Sequence of chain 1.B:
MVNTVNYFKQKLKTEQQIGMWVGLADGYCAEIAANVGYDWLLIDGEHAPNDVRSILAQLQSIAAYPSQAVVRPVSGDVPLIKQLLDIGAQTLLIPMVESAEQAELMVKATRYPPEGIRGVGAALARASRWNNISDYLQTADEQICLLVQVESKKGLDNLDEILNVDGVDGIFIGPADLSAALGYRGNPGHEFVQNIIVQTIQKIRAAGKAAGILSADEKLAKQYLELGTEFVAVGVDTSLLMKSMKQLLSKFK

Sequence of chain 1.A:
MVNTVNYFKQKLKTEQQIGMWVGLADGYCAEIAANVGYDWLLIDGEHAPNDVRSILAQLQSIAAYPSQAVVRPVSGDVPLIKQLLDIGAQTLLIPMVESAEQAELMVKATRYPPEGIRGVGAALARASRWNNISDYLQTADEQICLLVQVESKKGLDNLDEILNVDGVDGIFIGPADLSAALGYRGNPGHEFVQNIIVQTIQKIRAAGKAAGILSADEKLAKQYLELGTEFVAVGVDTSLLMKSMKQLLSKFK

Binding-site contacts:
Ligand atom C2 contacts residue GLY121 of chain 1.B at 3.6 Å.
Ligand atom C2 contacts residue ALA122 of chain 1.B at 4.4 Å (hydrophobic).
Ligand atom C1 contacts residue GLY121 of chain 1.B at 3.6 Å.
Ligand atom C3 contacts residue LEU214 of chain 1.A at 3.9 Å (hydrophobic).
Ligand atom O4 contacts residue ARG72 of chain 1.A at 2.7 Å (salt-bridge).
Ligand atom O4 contacts residue PYR1 of chain 1.D at 3.6 Å.
Ligand atom O4 contacts residue GLY121 of chain 1.B at 4.2 Å.
Ligand atom C4 contacts residue LEU124 of chain 1.B at 4.4 Å (hydrophobic).
Ligand atom O2 contacts residue ALA122 of chain 1.B at 3.8 Å.
Ligand atom O1 contacts residue ALA123 of chain 1.B at 3.1 Å (h-bond).
Ligand atom C1 contacts residue ALA123 of chain 1.B at 3.4 Å (hydrophobic).
Ligand atom O4 contacts residue HIS47 of chain 1.A at 3.7 Å.
Ligand atom O4 contacts residue CO1 of chain 1.E at 4.4 Å.
Ligand atom C4 contacts residue GLY121 of chain 1.B at 4.1 Å.
Ligand atom O4 contacts residue TRP21 of chain 1.A at 4.4 Å.
Ligand atom O4 contacts residue ASP44 of chain 1.A at 4.4 Å.
Ligand atom C3 contacts residue VAL120 of chain 1.B at 4.4 Å (hydrophobic).
Ligand atom C4 contacts residue PYR1 of chain 1.D at 4.1 Å.
Ligand atom C4 contacts residue TRP21 of chain 1.A at 4.3 Å (hydrophobic).
Ligand atom C2 contacts residue ALA176 of chain 1.A at 3.7 Å (hydrophobic).
Ligand atom O2 contacts residue ALA123 of chain 1.B at 3.1 Å.
Ligand atom C3 contacts residue PYR1 of chain 1.D at 3.8 Å.
Ligand atom C4 contacts residue VAL120 of chain 1.B at 4.4 Å (hydrophobic).
Ligand atom O1 contacts residue GLY121 of chain 1.B at 4.1 Å.
Ligand atom O2 contacts residue LEU124 of chain 1.B at 3.6 Å.
Ligand atom C3 contacts residue GLY121 of chain 1.B at 4.4 Å.
Ligand atom C2 contacts residue PYR1 of chain 1.D at 4.3 Å.
Ligand atom O1 contacts residue ALA122 of chain 1.B at 3.6 Å.
Ligand atom C1 contacts residue ALA122 of chain 1.B at 3.7 Å (hydrophobic).
Ligand atom C4 contacts residue ARG72 of chain 1.A at 3.6 Å.
Ligand atom O4 contacts residue VAL120 of chain 1.B at 4.0 Å.
Ligand atom O2 contacts residue GLY121 of chain 1.B at 3.4 Å.
Ligand atom C2 contacts residue VAL120 of chain 1.B at 3.8 Å (hydrophobic).

This protein binds this small molecule.
Small molecule (SMILES): O=CCCC(=O)O